This small molecule binds to this protein.
Small molecule (SMILES): Nc1ncnc2c1ncn2[C@@H]1O[C@H](CO[P](=O)(O)O[P](=O)(O)CP(=O)(O)O)[C@@H](O)[C@H]1O

Binding-site contacts:
Ligand atom N1 contacts residue TYR185 of chain 1.H at 3.8 Å.
Ligand atom O2A contacts residue LYS74 of chain 1.H at 3.7 Å.
Ligand atom C5' contacts residue ASN242 of chain 1.H at 3.4 Å.
Ligand atom O1A contacts residue LYS74 of chain 1.H at 3.8 Å.
Ligand atom O1A contacts residue ILE330 of chain 1.H at 3.6 Å.
Ligand atom N9 contacts residue ILE148 of chain 1.H at 3.7 Å.
Ligand atom C2 contacts residue TYR185 of chain 1.H at 3.6 Å (hydrophobic).
Ligand atom C4' contacts residue ASN242 of chain 1.H at 3.4 Å.
Ligand atom O1A contacts residue GLU331 of chain 1.H at 3.1 Å.
Ligand atom O3' contacts residue THR241 of chain 1.H at 3.1 Å (h-bond).
Ligand atom N7 contacts residue ILE148 of chain 1.H at 3.6 Å.
Ligand atom N7 contacts residue LYS150 of chain 1.H at 3.2 Å (salt-bridge).
Ligand atom C8 contacts residue LYS150 of chain 1.H at 3.6 Å.
Ligand atom O3G contacts residue ASN333 of chain 1.H at 3.8 Å.
Ligand atom O2B contacts residue ASN242 of chain 1.H at 3.2 Å (h-bond).
Ligand atom O1B contacts residue LYS74 of chain 1.H at 3.4 Å (salt-bridge).
Ligand atom N6 contacts residue LYS184 of chain 1.H at 2.9 Å (salt-bridge).
Ligand atom O2G contacts residue ASP318 of chain 1.H at 2.6 Å (salt-bridge).
Ligand atom O2' contacts residue THR241 of chain 1.H at 2.9 Å (h-bond).
Ligand atom C2 contacts residue LYS198 of chain 1.H at 3.5 Å.
Ligand atom PG contacts residue ASP318 of chain 1.H at 3.4 Å.
Ligand atom C6 contacts residue ILE148 of chain 1.H at 3.8 Å (hydrophobic).
Ligand atom O2A contacts residue ILE160 of chain 1.H at 3.7 Å.
Ligand atom O1G contacts residue ASP318 of chain 1.H at 3.2 Å (salt-bridge).
Ligand atom N6 contacts residue ILE148 of chain 1.H at 3.6 Å.
Ligand atom O3' contacts residue ASP200 of chain 1.H at 3.5 Å (salt-bridge).
Ligand atom N3 contacts residue TYR185 of chain 1.H at 3.6 Å.
Ligand atom O2' contacts residue LYS198 of chain 1.H at 3.5 Å.
Ligand atom C8 contacts residue ILE148 of chain 1.H at 3.4 Å (hydrophobic).
Ligand atom O1A contacts residue LYS150 of chain 1.H at 3.0 Å (salt-bridge).
Ligand atom N1 contacts residue LEU186 of chain 1.H at 2.9 Å (h-bond).
Ligand atom C3B contacts residue LYS74 of chain 1.H at 3.8 Å.
Ligand atom O2A contacts residue LYS150 of chain 1.H at 3.4 Å.
Ligand atom C2 contacts residue LEU186 of chain 1.H at 3.6 Å (hydrophobic).
Ligand atom C2 contacts residue MET320 of chain 1.H at 3.5 Å (hydrophobic).
Ligand atom N7 contacts residue GLN183 of chain 1.H at 3.5 Å (h-bond).
Ligand atom N3 contacts residue LYS198 of chain 1.H at 2.8 Å (salt-bridge).
Ligand atom O2G contacts residue GLU331 of chain 1.H at 2.9 Å.
Ligand atom N3 contacts residue MET320 of chain 1.H at 3.3 Å (h-bond).
Ligand atom N6 contacts residue GLN183 of chain 1.H at 3.3 Å (h-bond).

Sequence of chain 1.H:
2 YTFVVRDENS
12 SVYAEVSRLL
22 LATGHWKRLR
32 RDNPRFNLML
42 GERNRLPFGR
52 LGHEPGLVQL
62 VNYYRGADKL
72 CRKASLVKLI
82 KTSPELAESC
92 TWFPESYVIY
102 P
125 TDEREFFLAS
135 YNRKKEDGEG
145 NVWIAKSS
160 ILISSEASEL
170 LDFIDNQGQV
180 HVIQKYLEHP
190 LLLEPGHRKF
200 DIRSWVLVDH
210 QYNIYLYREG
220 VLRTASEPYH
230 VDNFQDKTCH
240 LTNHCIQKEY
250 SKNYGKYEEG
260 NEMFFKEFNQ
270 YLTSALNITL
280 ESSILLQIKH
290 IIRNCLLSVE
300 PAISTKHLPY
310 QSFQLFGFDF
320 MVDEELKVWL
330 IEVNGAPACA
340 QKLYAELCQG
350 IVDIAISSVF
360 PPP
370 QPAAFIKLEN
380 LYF